Binding-site contacts:
Ligand atom C16 contacts residue HIS426 of chain 1.B at 3.4 Å.
Ligand atom O14 contacts residue HIS426 of chain 1.B at 2.4 Å (h-bond).
Ligand atom C11 contacts residue LEU429 of chain 1.B at 3.9 Å (hydrophobic).
Ligand atom C06 contacts residue ARG693 of chain 1.B at 4.1 Å.
Ligand atom C07 contacts residue HIS417 of chain 1.B at 4.3 Å.
Ligand atom C06 contacts residue HIS417 of chain 1.B at 3.6 Å.
Ligand atom C07 contacts residue HIS426 of chain 1.B at 3.6 Å.
Ligand atom C10 contacts residue LEU429 of chain 1.B at 3.5 Å (hydrophobic).
Ligand atom B01 contacts residue HIS426 of chain 1.B at 2.9 Å.
Ligand atom C15 contacts residue HIS426 of chain 1.B at 3.4 Å.
Ligand atom C08 contacts residue HIS426 of chain 1.B at 3.6 Å.
Ligand atom C10 contacts residue HIS430 of chain 1.B at 3.6 Å.
Ligand atom C11 contacts residue ILE700 of chain 1.B at 4.4 Å (hydrophobic).
Ligand atom C04 contacts residue ARG693 of chain 1.B at 3.3 Å.
Ligand atom C05 contacts residue HIS417 of chain 1.B at 3.9 Å.
Ligand atom C12 contacts residue ARG696 of chain 1.B at 3.6 Å.
Ligand atom C07 contacts residue ARG693 of chain 1.B at 3.6 Å.
Ligand atom C06 contacts residue THR421 of chain 1.B at 3.5 Å.
Ligand atom C02 contacts residue ARG693 of chain 1.B at 3.8 Å.
Ligand atom C10 contacts residue HIS426 of chain 1.B at 4.4 Å.
Ligand atom C11 contacts residue ARG696 of chain 1.B at 4.1 Å.
Ligand atom C06 contacts residue LEU420 of chain 1.B at 4.1 Å (hydrophobic).
Ligand atom C09 contacts residue LEU429 of chain 1.B at 4.0 Å (hydrophobic).
Ligand atom C07 contacts residue LEU420 of chain 1.B at 4.3 Å (hydrophobic).
Ligand atom C07 contacts residue THR421 of chain 1.B at 4.2 Å.
Ligand atom C04 contacts residue LEU429 of chain 1.B at 4.0 Å (hydrophobic).
Ligand atom C05 contacts residue LEU694 of chain 1.B at 4.3 Å (hydrophobic).
Ligand atom C03 contacts residue ARG693 of chain 1.B at 3.5 Å.
Ligand atom C05 contacts residue THR421 of chain 1.B at 4.4 Å.
Ligand atom B01 contacts residue ARG693 of chain 1.B at 4.1 Å.
Ligand atom C09 contacts residue HIS426 of chain 1.B at 3.6 Å.
Ligand atom C05 contacts residue LEU420 of chain 1.B at 3.6 Å (hydrophobic).
Ligand atom O14 contacts residue ARG693 of chain 1.B at 4.0 Å.
Ligand atom C02 contacts residue HIS426 of chain 1.B at 3.6 Å.
Ligand atom C03 contacts residue LEU429 of chain 1.B at 3.8 Å (hydrophobic).
Ligand atom C11 contacts residue HIS430 of chain 1.B at 4.2 Å.
Ligand atom C05 contacts residue ARG693 of chain 1.B at 4.0 Å.
Ligand atom C09 contacts residue HIS430 of chain 1.B at 4.4 Å.
Ligand atom C04 contacts residue LEU420 of chain 1.B at 3.9 Å (hydrophobic).
Ligand atom C15 contacts residue ARG693 of chain 1.B at 3.3 Å.

Sequence of chain 1.B:
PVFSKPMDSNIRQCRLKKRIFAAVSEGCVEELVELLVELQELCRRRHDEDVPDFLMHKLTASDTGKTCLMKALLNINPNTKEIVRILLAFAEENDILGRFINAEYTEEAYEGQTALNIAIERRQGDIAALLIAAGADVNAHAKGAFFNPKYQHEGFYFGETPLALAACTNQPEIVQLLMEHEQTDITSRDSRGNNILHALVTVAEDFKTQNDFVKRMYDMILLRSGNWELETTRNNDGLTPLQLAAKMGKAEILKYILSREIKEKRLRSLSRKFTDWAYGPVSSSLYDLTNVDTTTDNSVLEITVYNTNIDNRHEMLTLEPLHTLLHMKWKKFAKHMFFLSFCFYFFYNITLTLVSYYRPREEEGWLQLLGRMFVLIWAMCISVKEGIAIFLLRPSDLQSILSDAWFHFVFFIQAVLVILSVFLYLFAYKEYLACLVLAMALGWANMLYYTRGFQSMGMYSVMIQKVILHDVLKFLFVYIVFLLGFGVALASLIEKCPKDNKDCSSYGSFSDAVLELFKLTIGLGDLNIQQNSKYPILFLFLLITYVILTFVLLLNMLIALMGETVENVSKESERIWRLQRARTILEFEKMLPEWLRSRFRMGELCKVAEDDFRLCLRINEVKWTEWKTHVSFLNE

A small-molecule ligand and the protein it binds are described below.
Small molecule (SMILES): NCCOB(c1ccccc1)c1ccccc1